Sequence of chain 1.A:
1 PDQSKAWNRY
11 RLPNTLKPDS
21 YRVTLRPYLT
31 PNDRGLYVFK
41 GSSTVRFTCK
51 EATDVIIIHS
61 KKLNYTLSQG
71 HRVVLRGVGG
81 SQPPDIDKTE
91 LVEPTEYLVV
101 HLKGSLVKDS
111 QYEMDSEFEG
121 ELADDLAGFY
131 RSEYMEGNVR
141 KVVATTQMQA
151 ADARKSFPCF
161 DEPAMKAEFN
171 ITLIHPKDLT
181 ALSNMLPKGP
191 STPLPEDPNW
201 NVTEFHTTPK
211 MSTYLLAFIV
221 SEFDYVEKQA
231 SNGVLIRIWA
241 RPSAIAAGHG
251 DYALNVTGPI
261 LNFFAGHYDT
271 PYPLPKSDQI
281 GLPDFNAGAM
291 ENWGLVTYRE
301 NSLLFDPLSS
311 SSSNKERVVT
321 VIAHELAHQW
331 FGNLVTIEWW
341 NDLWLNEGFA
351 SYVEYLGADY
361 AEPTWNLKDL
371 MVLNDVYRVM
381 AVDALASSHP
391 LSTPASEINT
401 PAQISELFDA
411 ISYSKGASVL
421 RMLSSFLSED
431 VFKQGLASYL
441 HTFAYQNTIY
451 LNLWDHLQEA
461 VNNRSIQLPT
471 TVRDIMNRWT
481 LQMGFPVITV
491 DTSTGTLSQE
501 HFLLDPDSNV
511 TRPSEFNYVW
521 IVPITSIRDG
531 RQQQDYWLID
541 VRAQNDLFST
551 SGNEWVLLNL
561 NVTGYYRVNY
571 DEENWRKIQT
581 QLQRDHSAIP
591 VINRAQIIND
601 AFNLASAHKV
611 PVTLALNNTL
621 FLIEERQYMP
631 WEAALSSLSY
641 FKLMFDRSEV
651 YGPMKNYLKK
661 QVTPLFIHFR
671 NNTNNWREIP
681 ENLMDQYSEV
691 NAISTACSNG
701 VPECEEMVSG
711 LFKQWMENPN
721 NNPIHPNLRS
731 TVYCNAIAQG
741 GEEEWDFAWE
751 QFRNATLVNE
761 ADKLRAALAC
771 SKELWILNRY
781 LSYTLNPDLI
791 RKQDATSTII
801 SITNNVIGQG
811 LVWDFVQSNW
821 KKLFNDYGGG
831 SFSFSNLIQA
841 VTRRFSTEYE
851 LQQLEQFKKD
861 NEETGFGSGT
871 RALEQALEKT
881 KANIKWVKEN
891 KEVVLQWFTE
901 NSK

The protein below binds the small molecule below.
Small molecule (SMILES): CC(=O)N[C@@H]1[C@@H](O)[C@H](O)[C@@H](CO)O[C@H]1O

Binding-site contacts:
Ligand atom C1 contacts residue THR613 of chain 1.A at 4.0 Å.
Ligand atom C4 contacts residue ASN617 of chain 1.A at 4.2 Å.
Ligand atom C5 contacts residue ASN617 of chain 1.A at 3.7 Å.
Ligand atom C2 contacts residue THR613 of chain 1.A at 4.3 Å.
Ligand atom C7 contacts residue LEU614 of chain 1.A at 4.2 Å (hydrophobic).
Ligand atom N2 contacts residue ASN617 of chain 1.A at 3.0 Å (h-bond).
Ligand atom C8 contacts residue LEU614 of chain 1.A at 3.7 Å (hydrophobic).
Ligand atom C2 contacts residue ASN617 of chain 1.A at 2.4 Å.
Ligand atom N2 contacts residue THR613 of chain 1.A at 3.2 Å (h-bond).
Ligand atom C8 contacts residue THR613 of chain 1.A at 3.3 Å.
Ligand atom C8 contacts residue PRO611 of chain 1.A at 3.8 Å (hydrophobic).
Ligand atom C7 contacts residue ASN617 of chain 1.A at 3.8 Å.
Ligand atom C8 contacts residue GLU572 of chain 1.A at 4.1 Å.
Ligand atom C7 contacts residue THR613 of chain 1.A at 3.7 Å.
Ligand atom O5 contacts residue ASN617 of chain 1.A at 2.3 Å (h-bond).
Ligand atom N2 contacts residue LEU614 of chain 1.A at 4.2 Å.
Ligand atom C1 contacts residue ASN617 of chain 1.A at 1.4 Å.
Ligand atom C3 contacts residue ASN617 of chain 1.A at 3.7 Å.
Ligand atom O7 contacts residue ASN617 of chain 1.A at 4.0 Å.